Binding-site contacts:
Ligand atom C2 contacts residue ASN1134 of chain 1.C at 2.5 Å.
Ligand atom O5 contacts residue ASN1134 of chain 1.C at 2.4 Å (h-bond).
Ligand atom C4 contacts residue ASN1134 of chain 1.C at 4.2 Å.
Ligand atom N2 contacts residue ASN1134 of chain 1.C at 2.9 Å (h-bond).
Ligand atom C7 contacts residue ASN1134 of chain 1.C at 3.8 Å.
Ligand atom O6 contacts residue ILE1132 of chain 1.C at 4.2 Å.
Ligand atom C5 contacts residue ASN1134 of chain 1.C at 3.7 Å.
Ligand atom O7 contacts residue ASN1134 of chain 1.C at 4.3 Å.
Ligand atom C1 contacts residue ASN1134 of chain 1.C at 1.4 Å.
Ligand atom O6 contacts residue ASN1134 of chain 1.C at 4.2 Å.
Ligand atom C3 contacts residue ASN1134 of chain 1.C at 3.8 Å.

This small molecule binds to this protein.
Small molecule (SMILES): CC(=O)N[C@@H]1[C@@H](O)[C@H](O)[C@@H](CO)O[C@H]1O

Sequence of chain 1.C:
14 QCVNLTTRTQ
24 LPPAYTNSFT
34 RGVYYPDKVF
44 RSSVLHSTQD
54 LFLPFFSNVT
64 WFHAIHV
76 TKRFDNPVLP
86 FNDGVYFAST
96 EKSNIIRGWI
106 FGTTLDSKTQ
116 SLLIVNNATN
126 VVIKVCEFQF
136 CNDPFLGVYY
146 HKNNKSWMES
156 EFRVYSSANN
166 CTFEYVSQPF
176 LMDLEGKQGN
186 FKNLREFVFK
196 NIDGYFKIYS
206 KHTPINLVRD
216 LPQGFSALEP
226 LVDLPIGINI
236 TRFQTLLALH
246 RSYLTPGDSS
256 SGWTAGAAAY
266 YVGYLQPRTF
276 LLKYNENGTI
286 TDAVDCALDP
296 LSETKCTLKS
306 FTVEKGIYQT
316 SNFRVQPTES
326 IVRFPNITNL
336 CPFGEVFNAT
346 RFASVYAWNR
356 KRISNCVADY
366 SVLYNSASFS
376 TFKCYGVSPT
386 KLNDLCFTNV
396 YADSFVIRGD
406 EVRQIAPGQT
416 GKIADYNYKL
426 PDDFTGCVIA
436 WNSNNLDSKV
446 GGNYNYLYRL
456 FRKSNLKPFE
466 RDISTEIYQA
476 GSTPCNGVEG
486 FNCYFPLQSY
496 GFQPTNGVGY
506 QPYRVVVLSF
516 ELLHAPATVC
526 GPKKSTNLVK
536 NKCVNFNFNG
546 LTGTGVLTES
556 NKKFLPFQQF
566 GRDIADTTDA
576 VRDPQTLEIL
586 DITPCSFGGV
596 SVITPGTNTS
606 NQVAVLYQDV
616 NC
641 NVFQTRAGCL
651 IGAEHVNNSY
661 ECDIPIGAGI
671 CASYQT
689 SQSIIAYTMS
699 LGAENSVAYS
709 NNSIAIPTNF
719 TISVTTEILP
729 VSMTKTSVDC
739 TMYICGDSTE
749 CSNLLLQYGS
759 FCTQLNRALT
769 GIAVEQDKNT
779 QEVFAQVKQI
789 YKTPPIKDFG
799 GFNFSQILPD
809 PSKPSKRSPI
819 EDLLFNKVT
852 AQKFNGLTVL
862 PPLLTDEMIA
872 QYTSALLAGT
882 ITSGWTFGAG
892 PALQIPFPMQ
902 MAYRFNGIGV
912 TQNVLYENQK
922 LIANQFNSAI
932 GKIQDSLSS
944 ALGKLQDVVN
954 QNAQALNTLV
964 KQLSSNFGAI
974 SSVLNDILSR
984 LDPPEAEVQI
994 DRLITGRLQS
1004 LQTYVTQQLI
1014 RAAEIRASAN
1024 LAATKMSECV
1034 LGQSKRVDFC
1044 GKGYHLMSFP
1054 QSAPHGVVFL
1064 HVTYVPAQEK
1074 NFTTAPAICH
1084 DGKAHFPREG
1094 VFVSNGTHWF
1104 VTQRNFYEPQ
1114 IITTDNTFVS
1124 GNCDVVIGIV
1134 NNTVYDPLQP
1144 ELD